Binding-site contacts:
Ligand atom C7 contacts residue HIS376 of chain 1.A at 3.8 Å.
Ligand atom C2 contacts residue SER380 of chain 1.A at 4.4 Å.
Ligand atom C1 contacts residue ASN294 of chain 1.A at 1.4 Å.
Ligand atom C3 contacts residue ASN294 of chain 1.A at 3.7 Å.
Ligand atom O7 contacts residue GLU374 of chain 1.A at 4.2 Å.
Ligand atom C1 contacts residue SER380 of chain 1.A at 3.5 Å.
Ligand atom C2 contacts residue ASN294 of chain 1.A at 2.4 Å.
Ligand atom C6 contacts residue SER380 of chain 1.A at 3.0 Å.
Ligand atom C6 contacts residue ASP382 of chain 1.A at 4.0 Å.
Ligand atom C4 contacts residue SER380 of chain 1.A at 4.3 Å.
Ligand atom O6 contacts residue ASP382 of chain 1.A at 4.3 Å.
Ligand atom N2 contacts residue ASN294 of chain 1.A at 2.9 Å (h-bond).
Ligand atom C5 contacts residue SER380 of chain 1.A at 3.3 Å.
Ligand atom C8 contacts residue GLY377 of chain 1.A at 4.1 Å.
Ligand atom O7 contacts residue HIS376 of chain 1.A at 3.2 Å.
Ligand atom C4 contacts residue ASN294 of chain 1.A at 4.2 Å.
Ligand atom O7 contacts residue LYS375 of chain 1.A at 4.1 Å.
Ligand atom O5 contacts residue SER380 of chain 1.A at 2.4 Å (h-bond).
Ligand atom O7 contacts residue ASN294 of chain 1.A at 4.4 Å.
Ligand atom C5 contacts residue ASN294 of chain 1.A at 3.7 Å.
Ligand atom O3 contacts residue ASP382 of chain 1.A at 4.2 Å.
Ligand atom O5 contacts residue ASN294 of chain 1.A at 2.4 Å (h-bond).
Ligand atom C8 contacts residue ASN294 of chain 1.A at 3.6 Å.
Ligand atom O6 contacts residue SER380 of chain 1.A at 2.4 Å (h-bond).
Ligand atom C1 contacts residue GLU374 of chain 1.A at 4.3 Å.
Ligand atom C7 contacts residue ASN294 of chain 1.A at 3.5 Å.
Ligand atom N2 contacts residue GLU374 of chain 1.A at 4.0 Å.
Ligand atom C8 contacts residue HIS376 of chain 1.A at 3.8 Å.

A protein and the small-molecule ligand that binds it are described below.
Small molecule (SMILES): CC(=O)N[C@H]1[C@H](O[C@H]2[C@H](O)[C@@H](NC(C)=O)CO[C@@H]2CO)O[C@H](CO)[C@@H](O[C@@H]2O[C@H](CO)[C@@H](O)[C@H](O)[C@@H]2O)[C@@H]1O

Sequence of chain 1.A:
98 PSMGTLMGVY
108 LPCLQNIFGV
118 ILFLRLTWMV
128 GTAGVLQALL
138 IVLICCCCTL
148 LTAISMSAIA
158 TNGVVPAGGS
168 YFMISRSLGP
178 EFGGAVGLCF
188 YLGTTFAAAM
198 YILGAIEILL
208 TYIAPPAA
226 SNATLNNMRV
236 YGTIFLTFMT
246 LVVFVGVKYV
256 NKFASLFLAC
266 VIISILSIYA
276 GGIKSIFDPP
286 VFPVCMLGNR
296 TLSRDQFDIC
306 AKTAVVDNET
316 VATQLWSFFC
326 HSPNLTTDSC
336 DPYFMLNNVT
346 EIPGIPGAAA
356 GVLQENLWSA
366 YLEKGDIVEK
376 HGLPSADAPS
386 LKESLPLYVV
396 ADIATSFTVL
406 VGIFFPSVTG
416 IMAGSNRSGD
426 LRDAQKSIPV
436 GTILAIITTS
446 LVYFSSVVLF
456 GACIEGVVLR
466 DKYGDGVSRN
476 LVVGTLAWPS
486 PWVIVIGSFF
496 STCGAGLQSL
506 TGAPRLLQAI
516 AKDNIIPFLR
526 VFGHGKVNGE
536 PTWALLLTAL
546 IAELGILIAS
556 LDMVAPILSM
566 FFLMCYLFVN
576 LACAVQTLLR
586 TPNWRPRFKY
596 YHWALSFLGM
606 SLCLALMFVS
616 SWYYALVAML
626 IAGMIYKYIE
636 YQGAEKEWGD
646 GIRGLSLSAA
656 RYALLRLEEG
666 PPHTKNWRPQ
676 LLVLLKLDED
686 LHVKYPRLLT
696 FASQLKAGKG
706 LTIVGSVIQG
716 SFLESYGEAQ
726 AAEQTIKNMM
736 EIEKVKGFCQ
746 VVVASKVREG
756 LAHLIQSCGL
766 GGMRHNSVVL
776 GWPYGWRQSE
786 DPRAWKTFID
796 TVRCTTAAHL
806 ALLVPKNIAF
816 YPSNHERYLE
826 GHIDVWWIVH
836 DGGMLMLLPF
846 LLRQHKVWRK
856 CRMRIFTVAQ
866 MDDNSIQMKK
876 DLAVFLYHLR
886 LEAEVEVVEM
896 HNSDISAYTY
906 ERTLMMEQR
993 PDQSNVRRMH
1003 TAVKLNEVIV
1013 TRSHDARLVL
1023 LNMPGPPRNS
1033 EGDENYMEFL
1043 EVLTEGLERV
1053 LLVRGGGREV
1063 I